Binding-site contacts:
Ligand atom CD contacts residue SER40 of chain 1.B at 3.3 Å.
Ligand atom OE1 contacts residue ARG92 of chain 1.B at 3.5 Å (salt-bridge).
Ligand atom OE1 contacts residue ASN59 of chain 1.B at 3.0 Å (h-bond).
Ligand atom OE1 contacts residue SER40 of chain 1.B at 3.6 Å (h-bond).
Ligand atom O contacts residue PHE254 of chain 1.B at 3.5 Å.
Ligand atom C contacts residue SER232 of chain 1.B at 3.6 Å.
Ligand atom OE2 contacts residue SER185 of chain 1.B at 2.5 Å (h-bond).
Ligand atom CB contacts residue ARG57 of chain 1.B at 3.6 Å.
Ligand atom O contacts residue TYR11 of chain 1.B at 3.9 Å.
Ligand atom CG2 contacts residue ARG92 of chain 1.B at 3.8 Å.
Ligand atom O contacts residue SER232 of chain 1.B at 2.6 Å (h-bond).
Ligand atom CD contacts residue SER185 of chain 1.B at 3.2 Å.
Ligand atom CA contacts residue PHE254 of chain 1.B at 3.7 Å (hydrophobic).
Ligand atom O contacts residue TYR249 of chain 1.B at 3.5 Å.
Ligand atom OE2 contacts residue ARG92 of chain 1.B at 1.6 Å (salt-bridge).
Ligand atom N contacts residue TYR249 of chain 1.B at 3.4 Å.
Ligand atom CG contacts residue TYR11 of chain 1.B at 3.5 Å (hydrophobic).
Ligand atom OE1 contacts residue ARG57 of chain 1.B at 2.9 Å (salt-bridge).
Ligand atom CG contacts residue ARG92 of chain 1.B at 3.4 Å.
Ligand atom CA contacts residue TYR249 of chain 1.B at 3.6 Å (hydrophobic).
Ligand atom CB contacts residue TYR202 of chain 1.B at 3.5 Å (hydrophobic).
Ligand atom C contacts residue PHE254 of chain 1.B at 3.8 Å (hydrophobic).
Ligand atom OE1 contacts residue TYR202 of chain 1.B at 3.7 Å.
Ligand atom CD contacts residue ARG160 of chain 1.B at 3.9 Å.
Ligand atom O contacts residue TYR249 of chain 1.B at 3.7 Å.
Ligand atom CA contacts residue TYR11 of chain 1.B at 3.8 Å (hydrophobic).
Ligand atom C contacts residue GLN207 of chain 1.B at 3.7 Å.
Ligand atom O contacts residue GLN207 of chain 1.B at 2.6 Å (h-bond).
Ligand atom OE1 contacts residue TYR11 of chain 1.B at 3.8 Å.
Ligand atom CD contacts residue ARG92 of chain 1.B at 2.6 Å.
Ligand atom OE2 contacts residue SER40 of chain 1.B at 2.5 Å (h-bond).
Ligand atom CB contacts residue ASN59 of chain 1.B at 3.6 Å.
Ligand atom OE2 contacts residue TYR11 of chain 1.B at 3.5 Å.
Ligand atom OE1 contacts residue SER185 of chain 1.B at 3.2 Å (h-bond).
Ligand atom O contacts residue PHE254 of chain 1.B at 3.4 Å.
Ligand atom O contacts residue SER279 of chain 1.B at 2.8 Å (h-bond).
Ligand atom OE2 contacts residue GLY186 of chain 1.B at 3.4 Å (h-bond).
Ligand atom CG contacts residue TYR202 of chain 1.B at 3.8 Å (hydrophobic).
Ligand atom OE1 contacts residue ARG160 of chain 1.B at 2.6 Å (salt-bridge).
Ligand atom CD contacts residue TYR11 of chain 1.B at 3.4 Å (hydrophobic).

Sequence of chain 1.B:
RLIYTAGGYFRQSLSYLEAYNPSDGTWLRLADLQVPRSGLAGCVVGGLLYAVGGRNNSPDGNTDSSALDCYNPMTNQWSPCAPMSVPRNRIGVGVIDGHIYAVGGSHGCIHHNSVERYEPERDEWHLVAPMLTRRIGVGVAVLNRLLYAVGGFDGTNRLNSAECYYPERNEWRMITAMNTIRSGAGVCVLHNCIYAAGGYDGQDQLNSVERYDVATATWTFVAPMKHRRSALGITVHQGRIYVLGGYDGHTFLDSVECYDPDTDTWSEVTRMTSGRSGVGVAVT

This small molecule binds to this protein.
Small molecule (SMILES): C[C@@H]1CC(=O)N[C@@H](CC(=O)O)C(=O)N2CCC[C@H]2C(=O)N[C@@H](CCC(=O)O)C(=O)N[C@@H]([C@@H](C)O)C(=O)NCC(=O)N[C@@H](CCC(=O)O)C(=O)N1